Sequence of chain 1.B:
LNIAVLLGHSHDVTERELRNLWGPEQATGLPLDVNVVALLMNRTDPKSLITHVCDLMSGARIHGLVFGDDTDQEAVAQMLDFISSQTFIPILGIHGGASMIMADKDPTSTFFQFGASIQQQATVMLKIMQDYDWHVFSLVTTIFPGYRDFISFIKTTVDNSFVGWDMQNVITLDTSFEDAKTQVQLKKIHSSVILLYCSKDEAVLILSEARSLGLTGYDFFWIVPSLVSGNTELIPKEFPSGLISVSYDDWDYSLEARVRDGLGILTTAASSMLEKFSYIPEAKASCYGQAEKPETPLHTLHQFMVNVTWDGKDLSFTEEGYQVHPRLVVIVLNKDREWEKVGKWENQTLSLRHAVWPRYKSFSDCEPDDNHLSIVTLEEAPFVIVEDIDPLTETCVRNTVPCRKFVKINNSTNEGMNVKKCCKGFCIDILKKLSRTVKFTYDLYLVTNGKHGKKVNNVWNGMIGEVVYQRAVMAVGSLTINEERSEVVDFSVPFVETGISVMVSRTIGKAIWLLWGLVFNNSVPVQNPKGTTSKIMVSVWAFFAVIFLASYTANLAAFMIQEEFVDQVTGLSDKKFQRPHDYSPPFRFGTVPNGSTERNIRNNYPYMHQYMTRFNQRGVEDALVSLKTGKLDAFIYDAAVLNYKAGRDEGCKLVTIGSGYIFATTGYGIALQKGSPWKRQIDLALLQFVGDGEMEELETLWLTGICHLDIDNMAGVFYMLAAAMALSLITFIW

The protein below binds the small molecule below.
Small molecule (SMILES): CC(=O)N[C@@H]1[C@@H](O)[C@H](O)[C@@H](CO)O[C@H]1O

Binding-site contacts:
Ligand atom C7 contacts residue ASN76 of chain 1.B at 3.5 Å.
Ligand atom C7 contacts residue HIS43 of chain 1.B at 3.9 Å.
Ligand atom O5 contacts residue ASN76 of chain 1.B at 2.4 Å (h-bond).
Ligand atom C1 contacts residue ASN76 of chain 1.B at 1.4 Å.
Ligand atom N2 contacts residue ASN76 of chain 1.B at 2.9 Å (h-bond).
Ligand atom C2 contacts residue ASN76 of chain 1.B at 2.5 Å.
Ligand atom C5 contacts residue ARG77 of chain 1.B at 4.5 Å.
Ligand atom O7 contacts residue ASN76 of chain 1.B at 4.4 Å.
Ligand atom O7 contacts residue HIS43 of chain 1.B at 3.3 Å (h-bond).
Ligand atom C8 contacts residue HIS43 of chain 1.B at 4.3 Å.
Ligand atom C5 contacts residue ASN76 of chain 1.B at 3.7 Å.
Ligand atom C8 contacts residue ASN76 of chain 1.B at 3.7 Å.
Ligand atom C4 contacts residue ASN76 of chain 1.B at 4.2 Å.
Ligand atom C3 contacts residue ASN76 of chain 1.B at 3.8 Å.